Binding-site contacts:
Ligand atom N contacts residue TYR580 of chain 1.A at 3.8 Å.
Ligand atom CG1 contacts residue VAL331 of chain 1.A at 4.0 Å (hydrophobic).
Ligand atom CB contacts residue GLU312 of chain 1.A at 3.4 Å.
Ligand atom NE2 contacts residue HIS303 of chain 1.A at 3.0 Å (h-bond).
Ligand atom O contacts residue VAL331 of chain 1.A at 3.2 Å.
Ligand atom CG contacts residue GLY332 of chain 1.A at 3.8 Å.
Ligand atom CG contacts residue GLY306 of chain 1.A at 3.7 Å.
Ligand atom C contacts residue GLY332 of chain 1.A at 3.7 Å.
Ligand atom CA contacts residue VAL331 of chain 1.A at 3.8 Å (hydrophobic).
Ligand atom CD contacts residue GLY306 of chain 1.A at 4.0 Å.
Ligand atom CA contacts residue GLY310 of chain 1.A at 3.2 Å.
Ligand atom CA contacts residue TYR580 of chain 1.A at 3.5 Å (hydrophobic).
Ligand atom N contacts residue LEU330 of chain 1.A at 2.8 Å (h-bond).
Ligand atom CG2 contacts residue GLY333 of chain 1.A at 3.6 Å.
Ligand atom NE2 contacts residue HIS307 of chain 1.A at 3.3 Å (h-bond).
Ligand atom CG contacts residue VAL331 of chain 1.A at 4.1 Å (hydrophobic).
Ligand atom CA contacts residue LEU330 of chain 1.A at 3.8 Å (hydrophobic).
Ligand atom N contacts residue GLY332 of chain 1.A at 3.1 Å (h-bond).
Ligand atom O contacts residue GLY310 of chain 1.A at 3.7 Å.
Ligand atom O contacts residue GLY332 of chain 1.A at 2.9 Å (h-bond).
Ligand atom N contacts residue GLU312 of chain 1.A at 2.7 Å (salt-bridge).
Ligand atom NE2 contacts residue GLY306 of chain 1.A at 3.8 Å.
Ligand atom CG2 contacts residue GLN334 of chain 1.A at 3.0 Å.
Ligand atom N contacts residue VAL331 of chain 1.A at 4.0 Å.
Ligand atom CE contacts residue LEU330 of chain 1.A at 3.7 Å (hydrophobic).
Ligand atom CD1 contacts residue GLN334 of chain 1.A at 3.9 Å.
Ligand atom CG contacts residue HIS307 of chain 1.A at 4.0 Å.
Ligand atom N contacts residue GLY310 of chain 1.A at 2.6 Å (h-bond).
Ligand atom CA contacts residue GLY332 of chain 1.A at 3.4 Å.
Ligand atom CB contacts residue LEU330 of chain 1.A at 4.0 Å (hydrophobic).
Ligand atom OE1 contacts residue HIS303 of chain 1.A at 2.7 Å (h-bond).
Ligand atom CG2 contacts residue GLY332 of chain 1.A at 4.0 Å.
Ligand atom CD contacts residue HIS307 of chain 1.A at 3.8 Å.
Ligand atom C contacts residue TYR580 of chain 1.A at 4.0 Å (hydrophobic).
Ligand atom C contacts residue GLY310 of chain 1.A at 3.5 Å.
Ligand atom O contacts residue LEU330 of chain 1.A at 3.7 Å.
Ligand atom CA contacts residue GLU312 of chain 1.A at 3.5 Å.
Ligand atom CB contacts residue VAL331 of chain 1.A at 3.5 Å (hydrophobic).
Ligand atom CD contacts residue HIS303 of chain 1.A at 3.2 Å.
Ligand atom CG contacts residue LEU330 of chain 1.A at 3.8 Å (hydrophobic).

The small molecule below binds the protein below.
Small molecule (SMILES): CC[C@H](C)[C@@H](C=O)NC(=O)[C@H](CCC(N)=O)NC(=O)[C@@H](N)CCSC

Sequence of chain 1.A:
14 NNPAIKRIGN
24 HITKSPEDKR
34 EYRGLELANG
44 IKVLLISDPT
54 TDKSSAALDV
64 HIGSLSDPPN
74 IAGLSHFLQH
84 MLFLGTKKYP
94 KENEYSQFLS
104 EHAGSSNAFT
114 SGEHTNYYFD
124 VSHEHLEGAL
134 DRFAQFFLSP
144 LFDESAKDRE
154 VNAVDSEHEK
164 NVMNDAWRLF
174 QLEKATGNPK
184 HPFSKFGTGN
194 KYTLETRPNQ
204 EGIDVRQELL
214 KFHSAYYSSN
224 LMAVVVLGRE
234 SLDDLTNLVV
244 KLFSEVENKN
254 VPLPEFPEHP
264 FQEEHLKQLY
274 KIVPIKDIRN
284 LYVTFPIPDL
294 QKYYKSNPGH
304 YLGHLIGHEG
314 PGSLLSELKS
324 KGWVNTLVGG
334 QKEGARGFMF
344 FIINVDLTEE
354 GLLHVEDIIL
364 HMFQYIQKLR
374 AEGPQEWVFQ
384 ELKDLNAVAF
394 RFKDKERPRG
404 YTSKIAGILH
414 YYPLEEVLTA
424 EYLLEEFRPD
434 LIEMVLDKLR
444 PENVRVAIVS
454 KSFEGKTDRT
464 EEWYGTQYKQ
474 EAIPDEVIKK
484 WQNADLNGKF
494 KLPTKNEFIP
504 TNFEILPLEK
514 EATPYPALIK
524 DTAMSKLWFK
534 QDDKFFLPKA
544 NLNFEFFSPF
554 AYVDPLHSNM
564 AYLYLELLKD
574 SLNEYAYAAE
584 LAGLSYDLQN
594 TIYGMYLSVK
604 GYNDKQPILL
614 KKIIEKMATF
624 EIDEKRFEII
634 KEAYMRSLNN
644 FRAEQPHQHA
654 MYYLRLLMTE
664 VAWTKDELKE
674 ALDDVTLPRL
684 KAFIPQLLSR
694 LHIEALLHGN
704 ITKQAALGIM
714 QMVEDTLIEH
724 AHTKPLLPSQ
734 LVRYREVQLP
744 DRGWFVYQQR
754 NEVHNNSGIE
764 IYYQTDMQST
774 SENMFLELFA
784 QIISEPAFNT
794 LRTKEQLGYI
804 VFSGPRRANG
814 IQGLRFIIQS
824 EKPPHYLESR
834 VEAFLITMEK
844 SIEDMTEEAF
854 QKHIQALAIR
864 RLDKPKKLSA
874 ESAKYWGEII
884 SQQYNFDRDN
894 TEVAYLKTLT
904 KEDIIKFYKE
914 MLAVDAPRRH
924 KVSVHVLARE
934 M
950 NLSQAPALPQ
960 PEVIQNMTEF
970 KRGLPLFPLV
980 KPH